Sequence of chain 3.A:
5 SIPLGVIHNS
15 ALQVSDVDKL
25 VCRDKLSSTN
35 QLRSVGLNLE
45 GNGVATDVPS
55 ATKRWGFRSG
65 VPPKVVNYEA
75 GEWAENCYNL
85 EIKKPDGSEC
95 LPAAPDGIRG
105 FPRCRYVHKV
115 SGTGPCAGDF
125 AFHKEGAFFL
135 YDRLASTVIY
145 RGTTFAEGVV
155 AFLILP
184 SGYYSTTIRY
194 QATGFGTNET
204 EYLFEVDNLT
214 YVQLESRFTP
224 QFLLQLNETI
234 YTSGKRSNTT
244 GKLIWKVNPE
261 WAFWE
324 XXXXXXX

This small molecule binds to this protein.
Small molecule (SMILES): C[C@]12C[C@@H]3C[C@](C(=O)NC4CCC(N)CC4)(C1)C[C@@](c1ccccc1)(C3)C2

Sequence of chain 3.B:
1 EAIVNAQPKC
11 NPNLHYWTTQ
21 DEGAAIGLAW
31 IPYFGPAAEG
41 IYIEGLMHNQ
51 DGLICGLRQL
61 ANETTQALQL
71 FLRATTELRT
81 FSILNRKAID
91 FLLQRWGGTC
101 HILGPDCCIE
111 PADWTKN

Binding-site contacts:
Ligand atom C24 contacts residue TYR16 of chain 3.B at 4.0 Å (hydrophobic).
Ligand atom C12 contacts residue GLY75 of chain 3.A at 3.8 Å.
Ligand atom C20 contacts residue ARG37 of chain 3.A at 4.0 Å.
Ligand atom N18 contacts residue ARG37 of chain 3.A at 4.0 Å.
Ligand atom C22 contacts residue TYR16 of chain 3.B at 4.2 Å (hydrophobic).
Ligand atom C13 contacts residue LEU41 of chain 3.A at 3.7 Å (hydrophobic).
Ligand atom C08 contacts residue MET47 of chain 3.B at 4.1 Å (hydrophobic).
Ligand atom C12 contacts residue GLY40 of chain 3.A at 3.8 Å.
Ligand atom C10 contacts residue TYR16 of chain 3.B at 3.5 Å (hydrophobic).
Ligand atom C10 contacts residue ALA74 of chain 3.A at 3.5 Å (hydrophobic).
Ligand atom C14 contacts residue LEU14 of chain 3.B at 3.3 Å (hydrophobic).
Ligand atom C11 contacts residue TYR16 of chain 3.B at 3.4 Å (hydrophobic).
Ligand atom C08 contacts residue LEU14 of chain 3.B at 4.2 Å (hydrophobic).
Ligand atom C05 contacts residue TYR16 of chain 3.B at 4.1 Å (hydrophobic).
Ligand atom C19 contacts residue ARG37 of chain 3.A at 3.3 Å.
Ligand atom C09 contacts residue VAL39 of chain 3.A at 3.9 Å (hydrophobic).
Ligand atom C04 contacts residue TYR16 of chain 3.B at 4.0 Å (hydrophobic).
Ligand atom C12 contacts residue LEU41 of chain 3.A at 4.0 Å (hydrophobic).
Ligand atom C27 contacts residue LEU159 of chain 3.A at 3.6 Å (hydrophobic).
Ligand atom C10 contacts residue GLY75 of chain 3.A at 4.3 Å.
Ligand atom O26 contacts residue ARG37 of chain 3.A at 3.7 Å.
Ligand atom C12 contacts residue TYR16 of chain 3.B at 4.3 Å (hydrophobic).
Ligand atom C10 contacts residue VAL39 of chain 3.A at 4.2 Å (hydrophobic).
Ligand atom C08 contacts residue TYR16 of chain 3.B at 3.6 Å (hydrophobic).
Ligand atom C01 contacts residue LEU159 of chain 3.A at 3.7 Å (hydrophobic).
Ligand atom C12 contacts residue ALA74 of chain 3.A at 4.2 Å (hydrophobic).
Ligand atom C04 contacts residue MET47 of chain 3.B at 3.7 Å (hydrophobic).
Ligand atom C11 contacts residue GLY75 of chain 3.A at 3.2 Å.
Ligand atom C13 contacts residue LEU14 of chain 3.B at 3.4 Å (hydrophobic).
Ligand atom C02 contacts residue LEU159 of chain 3.A at 4.3 Å (hydrophobic).
Ligand atom C12 contacts residue LEU14 of chain 3.B at 4.1 Å (hydrophobic).
Ligand atom C12 contacts residue VAL39 of chain 3.A at 3.8 Å (hydrophobic).
Ligand atom C01 contacts residue LEU157 of chain 3.A at 4.2 Å (hydrophobic).
Ligand atom C11 contacts residue ALA74 of chain 3.A at 3.6 Å (hydrophobic).
Ligand atom C17 contacts residue ARG37 of chain 3.A at 4.1 Å.
Ligand atom C09 contacts residue LEU14 of chain 3.B at 3.9 Å (hydrophobic).
Ligand atom C25 contacts residue ARG37 of chain 3.A at 4.2 Å.
Ligand atom C13 contacts residue VAL39 of chain 3.A at 3.2 Å (hydrophobic).
Ligand atom C03 contacts residue MET47 of chain 3.B at 3.4 Å (hydrophobic).
Ligand atom C14 contacts residue VAL39 of chain 3.A at 3.7 Å (hydrophobic).